Binding-site contacts:
Ligand atom CAH contacts residue PHE117 of chain 1.A at 3.7 Å (hydrophobic).
Ligand atom NAG contacts residue NAP1 of chain 1.E at 3.3 Å.
Ligand atom CAB contacts residue LEU229 of chain 1.A at 4.0 Å (hydrophobic).
Ligand atom NAF contacts residue NAP1 of chain 1.E at 3.7 Å.
Ligand atom CAI contacts residue PHE117 of chain 1.A at 3.5 Å (hydrophobic).
Ligand atom NAA contacts residue PHE117 of chain 1.A at 3.7 Å.
Ligand atom CAH contacts residue TYR194 of chain 1.A at 3.9 Å (hydrophobic).
Ligand atom CAI contacts residue NAP1 of chain 1.E at 3.9 Å.
Ligand atom CAE contacts residue GLY225 of chain 1.A at 4.0 Å.
Ligand atom NAG contacts residue TYR194 of chain 1.A at 3.8 Å.
Ligand atom CAH contacts residue NAP1 of chain 1.E at 3.4 Å.
Ligand atom CAC contacts residue VAL226 of chain 1.A at 3.9 Å (hydrophobic).
Ligand atom NAF contacts residue PHE117 of chain 1.A at 3.4 Å.
Ligand atom CAD contacts residue PRO230 of chain 1.A at 4.0 Å (hydrophobic).
Ligand atom NAA contacts residue ASP181 of chain 1.A at 4.4 Å.
Ligand atom NAG contacts residue PHE117 of chain 1.A at 3.6 Å.
Ligand atom NAA contacts residue TYR194 of chain 1.A at 3.2 Å (h-bond).
Ligand atom CAJ contacts residue NAP1 of chain 1.E at 3.6 Å.
Ligand atom CAC contacts residue GLY225 of chain 1.A at 4.5 Å.
Ligand atom CAE contacts residue PHE117 of chain 1.A at 4.1 Å (hydrophobic).
Ligand atom CAE contacts residue NAP1 of chain 1.E at 4.4 Å.
Ligand atom CAJ contacts residue ASP181 of chain 1.A at 4.4 Å.
Ligand atom CAD contacts residue LEU229 of chain 1.A at 4.3 Å (hydrophobic).
Ligand atom CAD contacts residue PHE117 of chain 1.A at 4.0 Å (hydrophobic).
Ligand atom CAE contacts residue CSX188 of chain 1.A at 4.3 Å.
Ligand atom CAC contacts residue TRP241 of chain 1.A at 4.5 Å (hydrophobic).
Ligand atom NAG contacts residue ASP181 of chain 1.A at 3.4 Å (salt-bridge).
Ligand atom NAA contacts residue NAP1 of chain 1.E at 3.5 Å (h-bond).
Ligand atom CAB contacts residue VAL226 of chain 1.A at 4.1 Å (hydrophobic).
Ligand atom CAJ contacts residue GLY225 of chain 1.A at 4.3 Å.
Ligand atom CAH contacts residue ASP181 of chain 1.A at 4.3 Å.
Ligand atom CAD contacts residue NAP1 of chain 1.E at 4.1 Å.
Ligand atom CAJ contacts residue PHE117 of chain 1.A at 3.5 Å (hydrophobic).

A protein and the small-molecule ligand that binds it are described below.
Small molecule (SMILES): Nc1nc2ccccc2[nH]1

Sequence of chain 1.A:
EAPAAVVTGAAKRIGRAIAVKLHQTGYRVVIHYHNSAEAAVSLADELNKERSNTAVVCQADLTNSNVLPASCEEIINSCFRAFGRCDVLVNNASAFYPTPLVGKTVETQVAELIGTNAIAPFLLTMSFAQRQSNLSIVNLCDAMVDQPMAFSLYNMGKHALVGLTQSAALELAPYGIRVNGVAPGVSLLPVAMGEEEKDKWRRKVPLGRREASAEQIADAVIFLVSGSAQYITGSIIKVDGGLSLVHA